This small molecule binds to this protein.
Small molecule (SMILES): CC(=O)N[C@H]1[C@H]([C@H](O)[C@H](O)CO)OC(C(=O)O)=C[C@@H]1O

Binding-site contacts:
Ligand atom C11 contacts residue ILE141 of chain 2.A at 4.1 Å (hydrophobic).
Ligand atom C9 contacts residue GLU195 of chain 2.A at 3.6 Å.
Ligand atom O9 contacts residue ALA165 of chain 2.A at 3.1 Å.
Ligand atom O1B contacts residue ARG211 of chain 2.A at 3.8 Å.
Ligand atom C1 contacts residue TYR325 of chain 2.A at 4.0 Å (hydrophobic).
Ligand atom O8 contacts residue ARG211 of chain 2.A at 4.0 Å.
Ligand atom O4 contacts residue GLU38 of chain 2.A at 3.1 Å (salt-bridge).
Ligand atom O9 contacts residue ARG143 of chain 2.A at 3.4 Å (salt-bridge).
Ligand atom O9 contacts residue ASN213 of chain 2.A at 3.8 Å.
Ligand atom C11 contacts residue ARG143 of chain 2.A at 3.6 Å.
Ligand atom C9 contacts residue ASN213 of chain 2.A at 3.4 Å.
Ligand atom C3 contacts residue ARG37 of chain 2.A at 3.9 Å.
Ligand atom O10 contacts residue ASP70 of chain 2.A at 3.7 Å.
Ligand atom O1B contacts residue ARG37 of chain 2.A at 3.7 Å.
Ligand atom C2 contacts residue ASP70 of chain 2.A at 3.9 Å.
Ligand atom C9 contacts residue ALA165 of chain 2.A at 3.4 Å (hydrophobic).
Ligand atom C3 contacts residue TYR325 of chain 2.A at 3.3 Å (hydrophobic).
Ligand atom C8 contacts residue GLU195 of chain 2.A at 3.6 Å.
Ligand atom O6 contacts residue TYR325 of chain 2.A at 3.6 Å (h-bond).
Ligand atom O4 contacts residue ASP70 of chain 2.A at 3.2 Å.
Ligand atom C3 contacts residue ASP70 of chain 2.A at 3.1 Å.
Ligand atom O1A contacts residue ARG37 of chain 2.A at 3.6 Å (salt-bridge).
Ligand atom O10 contacts residue ARG71 of chain 2.A at 3.1 Å (salt-bridge).
Ligand atom O8 contacts residue GLU195 of chain 2.A at 2.7 Å (salt-bridge).
Ligand atom C2 contacts residue TYR325 of chain 2.A at 3.4 Å (hydrophobic).
Ligand atom O9 contacts residue GLU195 of chain 2.A at 2.5 Å (salt-bridge).
Ligand atom O1B contacts residue TYR325 of chain 2.A at 3.3 Å.
Ligand atom O1B contacts residue ARG290 of chain 2.A at 3.0 Å (salt-bridge).
Ligand atom C5 contacts residue TYR325 of chain 2.A at 3.9 Å (hydrophobic).
Ligand atom C8 contacts residue ARG211 of chain 2.A at 3.7 Å.
Ligand atom C4 contacts residue ASP70 of chain 2.A at 3.7 Å.
Ligand atom C3 contacts residue GLU38 of chain 2.A at 3.5 Å.
Ligand atom C4 contacts residue TYR325 of chain 2.A at 3.3 Å (hydrophobic).
Ligand atom O1A contacts residue ARG290 of chain 2.A at 3.9 Å.
Ligand atom C4 contacts residue GLU38 of chain 2.A at 3.7 Å.
Ligand atom O6 contacts residue ARG211 of chain 2.A at 3.9 Å.
Ligand atom C5 contacts residue ASP70 of chain 2.A at 3.8 Å.
Ligand atom C6 contacts residue TYR325 of chain 2.A at 3.4 Å (hydrophobic).
Ligand atom C1 contacts residue ARG37 of chain 2.A at 3.8 Å.
Ligand atom C1 contacts residue ARG290 of chain 2.A at 4.0 Å.

Sequence of chain 2.A:
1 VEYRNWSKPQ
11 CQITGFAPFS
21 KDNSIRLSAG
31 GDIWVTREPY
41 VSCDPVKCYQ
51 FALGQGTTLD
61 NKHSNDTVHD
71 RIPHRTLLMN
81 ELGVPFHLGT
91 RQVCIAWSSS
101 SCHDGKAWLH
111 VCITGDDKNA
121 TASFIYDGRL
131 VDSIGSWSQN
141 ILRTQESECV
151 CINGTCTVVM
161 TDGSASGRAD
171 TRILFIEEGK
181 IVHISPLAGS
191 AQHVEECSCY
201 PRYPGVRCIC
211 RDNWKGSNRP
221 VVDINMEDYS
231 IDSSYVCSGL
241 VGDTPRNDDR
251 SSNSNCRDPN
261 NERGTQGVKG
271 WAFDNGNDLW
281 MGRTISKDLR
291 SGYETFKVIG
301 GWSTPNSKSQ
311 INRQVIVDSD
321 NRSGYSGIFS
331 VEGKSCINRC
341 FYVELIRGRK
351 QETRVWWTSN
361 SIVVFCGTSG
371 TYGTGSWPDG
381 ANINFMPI